Sequence of chain 1.A:
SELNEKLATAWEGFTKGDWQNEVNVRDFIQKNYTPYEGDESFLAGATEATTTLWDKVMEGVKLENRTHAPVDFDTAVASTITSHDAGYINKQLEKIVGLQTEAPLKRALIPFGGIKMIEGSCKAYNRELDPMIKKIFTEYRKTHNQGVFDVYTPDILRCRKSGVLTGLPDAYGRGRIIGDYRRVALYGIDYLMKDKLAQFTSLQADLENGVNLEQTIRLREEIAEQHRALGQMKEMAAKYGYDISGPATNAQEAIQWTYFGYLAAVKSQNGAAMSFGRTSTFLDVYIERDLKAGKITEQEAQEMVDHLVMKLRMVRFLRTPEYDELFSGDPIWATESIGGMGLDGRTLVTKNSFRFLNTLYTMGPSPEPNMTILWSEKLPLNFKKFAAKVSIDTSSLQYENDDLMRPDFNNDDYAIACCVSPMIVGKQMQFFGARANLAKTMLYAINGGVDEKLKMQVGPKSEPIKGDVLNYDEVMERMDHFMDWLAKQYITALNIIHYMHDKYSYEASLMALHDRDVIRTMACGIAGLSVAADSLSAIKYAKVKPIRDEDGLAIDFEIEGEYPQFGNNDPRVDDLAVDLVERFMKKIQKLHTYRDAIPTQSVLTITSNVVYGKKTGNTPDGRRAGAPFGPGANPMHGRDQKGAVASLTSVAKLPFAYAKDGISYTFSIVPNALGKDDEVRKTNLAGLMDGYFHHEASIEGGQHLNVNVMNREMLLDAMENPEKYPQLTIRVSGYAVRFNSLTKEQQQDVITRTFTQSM

Binding-site contacts:
Ligand atom O1 contacts residue ARG176 of chain 1.A at 3.1 Å (salt-bridge).
Ligand atom N1 contacts residue TRP333 of chain 1.A at 3.6 Å.
Ligand atom N1 contacts residue PHE327 of chain 1.A at 4.3 Å.
Ligand atom O3 contacts residue ARG435 of chain 1.A at 3.1 Å (salt-bridge).
Ligand atom O1 contacts residue ALA273 of chain 1.A at 3.8 Å.
Ligand atom O2 contacts residue LEU604 of chain 1.A at 3.5 Å.
Ligand atom C1 contacts residue PHE432 of chain 1.A at 3.6 Å (hydrophobic).
Ligand atom O3 contacts residue PHE327 of chain 1.A at 3.8 Å.
Ligand atom N1 contacts residue ALA272 of chain 1.A at 3.5 Å.
Ligand atom N1 contacts residue PHE432 of chain 1.A at 4.4 Å.
Ligand atom O2 contacts residue ARG435 of chain 1.A at 3.5 Å (salt-bridge).
Ligand atom C1 contacts residue ARG176 of chain 1.A at 4.0 Å.
Ligand atom N1 contacts residue ALA273 of chain 1.A at 3.7 Å.
Ligand atom O2 contacts residue CYS418 of chain 1.A at 3.1 Å (h-bond).
Ligand atom C2 contacts residue ILE606 of chain 1.A at 4.3 Å (hydrophobic).
Ligand atom C2 contacts residue PHE432 of chain 1.A at 3.3 Å (hydrophobic).
Ligand atom C1 contacts residue CYS418 of chain 1.A at 3.2 Å (hydrophobic).
Ligand atom O3 contacts residue PHE432 of chain 1.A at 3.4 Å.
Ligand atom N1 contacts residue CYS418 of chain 1.A at 3.4 Å (h-bond).
Ligand atom O3 contacts residue ILE606 of chain 1.A at 3.3 Å.
Ligand atom C2 contacts residue CYS418 of chain 1.A at 3.2 Å (hydrophobic).
Ligand atom O3 contacts residue CYS418 of chain 1.A at 4.0 Å.
Ligand atom O1 contacts residue ALA272 of chain 1.A at 4.5 Å.
Ligand atom C2 contacts residue ARG176 of chain 1.A at 4.1 Å.
Ligand atom O1 contacts residue CYS418 of chain 1.A at 3.7 Å.
Ligand atom O2 contacts residue PHE432 of chain 1.A at 3.4 Å.
Ligand atom C2 contacts residue ARG435 of chain 1.A at 3.7 Å.
Ligand atom C1 contacts residue ALA273 of chain 1.A at 4.1 Å (hydrophobic).
Ligand atom C2 contacts residue LEU604 of chain 1.A at 4.5 Å (hydrophobic).
Ligand atom O1 contacts residue PHE432 of chain 1.A at 3.4 Å.
Ligand atom C1 contacts residue ALA272 of chain 1.A at 4.3 Å (hydrophobic).
Ligand atom O2 contacts residue ARG176 of chain 1.A at 3.1 Å (salt-bridge).

A small-molecule ligand and the protein it binds are described below.
Small molecule (SMILES): NC(=O)C(=O)O